Sequence of chain 1.A:
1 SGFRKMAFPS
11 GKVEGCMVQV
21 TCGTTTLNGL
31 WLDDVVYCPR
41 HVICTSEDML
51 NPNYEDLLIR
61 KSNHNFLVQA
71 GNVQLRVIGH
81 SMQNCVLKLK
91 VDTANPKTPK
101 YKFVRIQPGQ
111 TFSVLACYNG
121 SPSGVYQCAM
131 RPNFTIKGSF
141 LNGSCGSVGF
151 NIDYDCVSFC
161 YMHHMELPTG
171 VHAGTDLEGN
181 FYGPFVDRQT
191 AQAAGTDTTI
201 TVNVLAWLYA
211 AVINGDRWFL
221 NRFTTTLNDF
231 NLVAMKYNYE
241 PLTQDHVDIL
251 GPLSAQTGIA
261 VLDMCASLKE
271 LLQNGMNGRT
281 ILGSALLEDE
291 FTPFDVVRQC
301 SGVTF

Binding-site contacts:
Ligand atom C6 contacts residue HIS163 of chain 1.A at 3.4 Å.
Ligand atom O1 contacts residue MET165 of chain 1.A at 3.4 Å.
Ligand atom CL contacts residue ASP187 of chain 1.A at 3.4 Å.
Ligand atom C8 contacts residue GLU166 of chain 1.A at 3.9 Å.
Ligand atom C10 contacts residue ASN142 of chain 1.A at 3.7 Å.
Ligand atom C6 contacts residue CYS145 of chain 1.A at 3.6 Å (hydrophobic).
Ligand atom C7 contacts residue SER144 of chain 1.A at 3.9 Å.
Ligand atom CL contacts residue MET165 of chain 1.A at 3.8 Å.
Ligand atom C6 contacts residue MET165 of chain 1.A at 3.9 Å (hydrophobic).
Ligand atom C6 contacts residue GLU166 of chain 1.A at 3.8 Å.
Ligand atom CL contacts residue HIS164 of chain 1.A at 3.8 Å.
Ligand atom N2 contacts residue HIS163 of chain 1.A at 2.7 Å (h-bond).
Ligand atom CL contacts residue HIS41 of chain 1.A at 3.5 Å.
Ligand atom C9 contacts residue PHE140 of chain 1.A at 3.6 Å (hydrophobic).
Ligand atom S contacts residue GLU166 of chain 1.A at 3.2 Å (salt-bridge).
Ligand atom C17 contacts residue MET49 of chain 1.A at 3.4 Å (hydrophobic).
Ligand atom S contacts residue SER1 of chain 1.B at 3.4 Å (h-bond).
Ligand atom C9 contacts residue ASN142 of chain 1.A at 3.7 Å.
Ligand atom C8 contacts residue LEU141 of chain 1.A at 3.8 Å (hydrophobic).
Ligand atom C9 contacts residue LEU141 of chain 1.A at 3.6 Å (hydrophobic).
Ligand atom C26 contacts residue GLU166 of chain 1.A at 3.5 Å.
Ligand atom C23 contacts residue GLU166 of chain 1.A at 3.2 Å.
Ligand atom C9 contacts residue GLU166 of chain 1.A at 3.6 Å.
Ligand atom C17 contacts residue MET165 of chain 1.A at 3.7 Å (hydrophobic).
Ligand atom C19 contacts residue MET165 of chain 1.A at 3.5 Å (hydrophobic).
Ligand atom C7 contacts residue LEU141 of chain 1.A at 3.7 Å (hydrophobic).
Ligand atom N1 contacts residue CYS145 of chain 1.A at 3.9 Å.
Ligand atom C20 contacts residue MET165 of chain 1.A at 3.5 Å (hydrophobic).
Ligand atom C20 contacts residue MET49 of chain 1.A at 3.6 Å (hydrophobic).
Ligand atom O1 contacts residue GLU166 of chain 1.A at 3.2 Å (salt-bridge).
Ligand atom C7 contacts residue HIS163 of chain 1.A at 3.7 Å.
Ligand atom C1 contacts residue GLN189 of chain 1.A at 3.9 Å.
Ligand atom N2 contacts residue SER144 of chain 1.A at 3.7 Å.
Ligand atom C19 contacts residue HIS164 of chain 1.A at 3.4 Å.
Ligand atom C7 contacts residue GLU166 of chain 1.A at 3.7 Å.
Ligand atom C19 contacts residue HIS41 of chain 1.A at 3.8 Å.
Ligand atom C22 contacts residue GLU166 of chain 1.A at 3.9 Å.
Ligand atom C7 contacts residue PHE140 of chain 1.A at 3.8 Å (hydrophobic).
Ligand atom C16 contacts residue MET49 of chain 1.A at 3.7 Å (hydrophobic).
Ligand atom C14 contacts residue GLN189 of chain 1.A at 3.4 Å.

Sequence of chain 1.B:
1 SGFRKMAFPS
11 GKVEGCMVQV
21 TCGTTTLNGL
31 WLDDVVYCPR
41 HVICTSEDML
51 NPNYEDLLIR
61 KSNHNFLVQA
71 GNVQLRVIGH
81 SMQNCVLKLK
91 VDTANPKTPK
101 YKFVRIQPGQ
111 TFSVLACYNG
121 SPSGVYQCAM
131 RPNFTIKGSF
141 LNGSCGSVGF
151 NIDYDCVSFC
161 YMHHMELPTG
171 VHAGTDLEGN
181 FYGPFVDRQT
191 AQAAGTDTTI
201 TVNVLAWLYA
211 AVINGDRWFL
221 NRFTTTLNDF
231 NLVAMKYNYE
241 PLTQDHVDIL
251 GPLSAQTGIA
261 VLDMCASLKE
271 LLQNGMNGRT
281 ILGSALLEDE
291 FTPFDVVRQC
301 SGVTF

A small-molecule ligand and the protein it binds are described below.
Small molecule (SMILES): O=C(CN1Cc2ccc(Cl)cc2[C@H](C(=O)Nc2cncc3ccccc23)C1)Nc1ccc2scnc2c1